Sequence of chain 1.A:
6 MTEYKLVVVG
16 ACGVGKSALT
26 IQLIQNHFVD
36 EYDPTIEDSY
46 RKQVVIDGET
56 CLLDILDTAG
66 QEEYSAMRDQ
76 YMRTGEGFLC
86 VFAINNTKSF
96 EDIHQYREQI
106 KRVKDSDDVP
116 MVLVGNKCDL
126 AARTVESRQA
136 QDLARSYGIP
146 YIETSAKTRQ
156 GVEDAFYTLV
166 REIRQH

Binding-site contacts:
Ligand atom N7 contacts residue ASN121 of chain 1.A at 3.2 Å (h-bond).
Ligand atom O1G contacts residue THR40 of chain 1.A at 3.0 Å (h-bond).
Ligand atom O2' contacts residue PHE33 of chain 1.A at 3.2 Å.
Ligand atom O2A contacts residue TYR37 of chain 1.A at 3.3 Å.
Ligand atom C2' contacts residue VAL34 of chain 1.A at 3.5 Å (hydrophobic).
Ligand atom O3A contacts residue GLY18 of chain 1.A at 3.5 Å.
Ligand atom N3B contacts residue GLY18 of chain 1.A at 3.1 Å (h-bond).
Ligand atom O4' contacts residue LYS122 of chain 1.A at 3.2 Å (salt-bridge).
Ligand atom O6 contacts residue SER150 of chain 1.A at 3.4 Å.
Ligand atom N1 contacts residue ASP124 of chain 1.A at 2.9 Å (salt-bridge).
Ligand atom O6 contacts residue ASN121 of chain 1.A at 3.3 Å (h-bond).
Ligand atom N2 contacts residue LEU125 of chain 1.A at 3.5 Å.
Ligand atom O2G contacts residue PRO39 of chain 1.A at 3.4 Å.
Ligand atom O1A contacts residue SER22 of chain 1.A at 3.3 Å (h-bond).
Ligand atom O6 contacts residue LYS122 of chain 1.A at 3.3 Å.
Ligand atom N3B contacts residue MG1 of chain 1.C at 3.3 Å.
Ligand atom O1B contacts residue VAL19 of chain 1.A at 3.3 Å (h-bond).
Ligand atom O1B contacts residue LYS21 of chain 1.A at 2.8 Å (salt-bridge).
Ligand atom O1B contacts residue GLY18 of chain 1.A at 3.6 Å (h-bond).
Ligand atom PB contacts residue MG1 of chain 1.C at 3.2 Å.
Ligand atom N2 contacts residue ASP124 of chain 1.A at 3.0 Å (salt-bridge).
Ligand atom O1B contacts residue GLY20 of chain 1.A at 3.0 Å (h-bond).
Ligand atom O2B contacts residue MG1 of chain 1.C at 2.0 Å.
Ligand atom O2' contacts residue VAL34 of chain 1.A at 2.7 Å (h-bond).
Ligand atom O2' contacts residue ASP35 of chain 1.A at 3.0 Å (salt-bridge).
Ligand atom O2B contacts residue SER22 of chain 1.A at 3.0 Å (h-bond).
Ligand atom PG contacts residue MG1 of chain 1.C at 3.2 Å.
Ligand atom C8 contacts residue GLY20 of chain 1.A at 3.6 Å.
Ligand atom O2G contacts residue TYR37 of chain 1.A at 2.5 Å (h-bond).
Ligand atom O6 contacts residue ALA151 of chain 1.A at 2.8 Å (h-bond).
Ligand atom N3B contacts residue TYR37 of chain 1.A at 3.4 Å.
Ligand atom O1G contacts residue MG1 of chain 1.C at 2.0 Å.
Ligand atom O6 contacts residue ASP124 of chain 1.A at 3.5 Å (salt-bridge).
Ligand atom O3G contacts residue GLY65 of chain 1.A at 2.7 Å (h-bond).
Ligand atom O3A contacts residue GLY20 of chain 1.A at 3.2 Å (h-bond).
Ligand atom O1A contacts residue ALA23 of chain 1.A at 2.9 Å (h-bond).
Ligand atom O6 contacts residue LYS152 of chain 1.A at 3.5 Å (salt-bridge).
Ligand atom O3' contacts residue ASP35 of chain 1.A at 2.8 Å (salt-bridge).
Ligand atom O1A contacts residue GLY20 of chain 1.A at 3.2 Å.
Ligand atom O3G contacts residue LYS21 of chain 1.A at 2.6 Å (salt-bridge).

This small molecule binds to this protein.
Small molecule (SMILES): Nc1nc2c(ncn2[C@@H]2O[C@H](CO[P](=O)(O)O[P](=O)(O)NP(=O)(O)O)[C@@H](O)[C@H]2O)c(=O)[nH]1